Binding-site contacts:
Ligand atom C6 contacts residue GAL1 of chain 1.F at 3.0 Å.
Ligand atom S1 contacts residue HIS50 of chain 1.A at 4.5 Å.
Ligand atom N1 contacts residue HIS50 of chain 1.A at 4.3 Å.
Ligand atom C2 contacts residue TYR36 of chain 1.A at 4.2 Å (hydrophobic).
Ligand atom O1 contacts residue PRO51 of chain 1.A at 4.1 Å.
Ligand atom C3 contacts residue HIS50 of chain 1.A at 3.4 Å.
Ligand atom S1 contacts residue PRO38 of chain 1.A at 4.0 Å.
Ligand atom C2 contacts residue GAL1 of chain 1.F at 4.1 Å.
Ligand atom N1 contacts residue PRO51 of chain 1.A at 3.7 Å.
Ligand atom C1 contacts residue GAL1 of chain 1.F at 2.8 Å.
Ligand atom S1 contacts residue TYR36 of chain 1.A at 3.9 Å.
Ligand atom S1 contacts residue GAL1 of chain 1.F at 1.9 Å.
Ligand atom C1 contacts residue TYR36 of chain 1.A at 4.2 Å (hydrophobic).
Ligand atom C2 contacts residue HIS50 of chain 1.A at 3.4 Å.
Ligand atom C6 contacts residue GLN53 of chain 1.A at 3.9 Å.
Ligand atom C6 contacts residue HIS50 of chain 1.A at 3.5 Å.
Ligand atom C9 contacts residue HIS50 of chain 1.A at 4.2 Å.
Ligand atom C5 contacts residue GLN53 of chain 1.A at 3.8 Å.
Ligand atom C10 contacts residue PRO51 of chain 1.A at 3.7 Å (hydrophobic).
Ligand atom C2 contacts residue PRO38 of chain 1.A at 4.5 Å (hydrophobic).
Ligand atom C4 contacts residue HIS50 of chain 1.A at 3.4 Å.
Ligand atom O1 contacts residue GLN53 of chain 1.A at 4.2 Å.
Ligand atom C9 contacts residue PRO51 of chain 1.A at 4.2 Å (hydrophobic).
Ligand atom C5 contacts residue HIS50 of chain 1.A at 3.5 Å.
Ligand atom C1 contacts residue HIS50 of chain 1.A at 3.5 Å.
Ligand atom C5 contacts residue GAL1 of chain 1.F at 4.3 Å.

The small molecule below binds the protein below.
Small molecule (SMILES): CCNC(=O)[C@@H]1C[C@H](NC(=O)[C@H](Cc2cn(CCNC(=O)c3ccc(S)cc3)nn2)NC)CN1

Sequence of chain 1.A:
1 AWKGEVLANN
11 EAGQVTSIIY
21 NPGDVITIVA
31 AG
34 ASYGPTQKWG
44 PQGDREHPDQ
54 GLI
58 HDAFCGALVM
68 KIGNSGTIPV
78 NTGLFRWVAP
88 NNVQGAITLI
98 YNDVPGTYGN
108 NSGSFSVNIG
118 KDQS